The small molecule below binds the protein below.
Small molecule (SMILES): CC(=O)N[C@@H]1[C@@H](O)[C@H](O)[C@@H](CO)O[C@H]1O

Sequence of chain 1.L:
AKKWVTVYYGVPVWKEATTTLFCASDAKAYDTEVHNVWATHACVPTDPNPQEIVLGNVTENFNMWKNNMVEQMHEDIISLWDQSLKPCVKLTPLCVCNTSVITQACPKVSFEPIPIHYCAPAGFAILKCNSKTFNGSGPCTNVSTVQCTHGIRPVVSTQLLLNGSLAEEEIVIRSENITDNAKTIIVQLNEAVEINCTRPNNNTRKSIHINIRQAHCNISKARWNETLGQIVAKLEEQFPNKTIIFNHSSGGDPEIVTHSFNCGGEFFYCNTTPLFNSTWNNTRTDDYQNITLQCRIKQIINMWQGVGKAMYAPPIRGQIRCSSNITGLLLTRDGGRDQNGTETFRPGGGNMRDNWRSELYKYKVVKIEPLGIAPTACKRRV

Binding-site contacts:
Ligand atom C6 contacts residue TYR417 of chain 1.L at 4.1 Å (hydrophobic).
Ligand atom C2 contacts residue ARG413 of chain 1.L at 3.8 Å.
Ligand atom C3 contacts residue ASN354 of chain 1.L at 3.7 Å.
Ligand atom C7 contacts residue TRP409 of chain 1.L at 4.4 Å (hydrophobic).
Ligand atom O5 contacts residue ASN354 of chain 1.L at 2.4 Å (h-bond).
Ligand atom C8 contacts residue ASN354 of chain 1.L at 3.6 Å.
Ligand atom O7 contacts residue TRP409 of chain 1.L at 4.5 Å.
Ligand atom O7 contacts residue ARG413 of chain 1.L at 3.8 Å.
Ligand atom C4 contacts residue ARG413 of chain 1.L at 4.2 Å.
Ligand atom C4 contacts residue ASN354 of chain 1.L at 4.2 Å.
Ligand atom C8 contacts residue GLU355 of chain 1.L at 4.3 Å.
Ligand atom C2 contacts residue ASN354 of chain 1.L at 2.4 Å.
Ligand atom C1 contacts residue ARG413 of chain 1.L at 4.1 Å.
Ligand atom C5 contacts residue ASN354 of chain 1.L at 3.7 Å.
Ligand atom C1 contacts residue ASN354 of chain 1.L at 1.4 Å.
Ligand atom C6 contacts residue ARG413 of chain 1.L at 4.2 Å.
Ligand atom C7 contacts residue ASN354 of chain 1.L at 3.7 Å.
Ligand atom O5 contacts residue ARG413 of chain 1.L at 3.7 Å.
Ligand atom O7 contacts residue ASN354 of chain 1.L at 4.2 Å.
Ligand atom C8 contacts residue TRP409 of chain 1.L at 3.8 Å (hydrophobic).
Ligand atom N2 contacts residue ASN354 of chain 1.L at 2.8 Å (h-bond).
Ligand atom C5 contacts residue ARG413 of chain 1.L at 4.5 Å.
Ligand atom O6 contacts residue TYR417 of chain 1.L at 4.1 Å.
Ligand atom O6 contacts residue ARG413 of chain 1.L at 4.3 Å.
Ligand atom C7 contacts residue ARG413 of chain 1.L at 4.4 Å.
Ligand atom C8 contacts residue GLY358 of chain 1.L at 4.2 Å.